The small molecule below binds the protein below.
Small molecule (SMILES): C[C@H](CCC(=O)O)[C@H]1CC[C@H]2[C@@H]3[C@H](O)C[C@@H]4C[C@H](O)CC[C@]4(C)[C@H]3C[C@H](O)[C@]12C

Sequence of chain 1.IA:
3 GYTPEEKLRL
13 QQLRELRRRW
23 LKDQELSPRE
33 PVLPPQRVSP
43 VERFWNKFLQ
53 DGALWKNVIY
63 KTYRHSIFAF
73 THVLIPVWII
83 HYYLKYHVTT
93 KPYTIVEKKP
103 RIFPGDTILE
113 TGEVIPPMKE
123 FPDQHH

Sequence of chain 1.L:
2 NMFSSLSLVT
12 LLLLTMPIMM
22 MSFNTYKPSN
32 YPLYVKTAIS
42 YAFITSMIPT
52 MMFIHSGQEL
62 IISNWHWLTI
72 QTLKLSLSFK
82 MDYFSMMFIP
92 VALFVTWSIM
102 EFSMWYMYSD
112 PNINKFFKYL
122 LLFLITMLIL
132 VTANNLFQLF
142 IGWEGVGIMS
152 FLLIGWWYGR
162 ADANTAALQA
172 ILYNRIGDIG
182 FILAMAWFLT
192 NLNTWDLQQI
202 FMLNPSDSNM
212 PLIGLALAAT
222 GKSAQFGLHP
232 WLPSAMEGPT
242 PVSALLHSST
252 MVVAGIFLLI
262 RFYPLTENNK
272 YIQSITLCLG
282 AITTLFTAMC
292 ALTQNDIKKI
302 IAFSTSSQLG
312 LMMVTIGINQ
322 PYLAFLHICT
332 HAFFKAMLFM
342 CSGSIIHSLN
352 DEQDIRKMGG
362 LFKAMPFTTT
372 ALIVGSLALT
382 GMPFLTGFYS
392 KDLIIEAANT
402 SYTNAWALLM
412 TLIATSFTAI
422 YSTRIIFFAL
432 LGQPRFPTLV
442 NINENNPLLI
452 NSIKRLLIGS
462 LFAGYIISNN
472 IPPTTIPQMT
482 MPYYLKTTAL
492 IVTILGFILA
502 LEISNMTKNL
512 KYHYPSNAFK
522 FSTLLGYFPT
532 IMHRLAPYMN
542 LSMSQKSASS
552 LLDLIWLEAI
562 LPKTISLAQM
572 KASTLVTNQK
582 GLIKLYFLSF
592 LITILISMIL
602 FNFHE

Binding-site contacts:
Ligand atom C24 contacts residue LYS63 of chain 1.IA at 4.3 Å.
Ligand atom C15 contacts residue ARG66 of chain 1.IA at 4.3 Å.
Ligand atom C6 contacts residue TYR27 of chain 1.L at 4.2 Å (hydrophobic).
Ligand atom C4 contacts residue LYS28 of chain 1.L at 3.9 Å.
Ligand atom C22 contacts residue LEU34 of chain 1.L at 4.0 Å (hydrophobic).
Ligand atom C23 contacts residue ARG66 of chain 1.IA at 3.3 Å.
Ligand atom C23 contacts residue LEU34 of chain 1.L at 4.4 Å (hydrophobic).
Ligand atom C21 contacts residue HIS67 of chain 1.IA at 3.6 Å.
Ligand atom C24 contacts residue LEU34 of chain 1.L at 3.9 Å (hydrophobic).
Ligand atom C19 contacts residue TYR35 of chain 1.L at 3.5 Å (hydrophobic).
Ligand atom C18 contacts residue TYR35 of chain 1.L at 3.9 Å (hydrophobic).
Ligand atom O3 contacts residue ILE69 of chain 1.IA at 4.5 Å.
Ligand atom C18 contacts residue PHE70 of chain 1.IA at 4.0 Å (hydrophobic).
Ligand atom C17 contacts residue ARG66 of chain 1.IA at 4.0 Å.
Ligand atom C12 contacts residue ARG66 of chain 1.IA at 3.8 Å.
Ligand atom C19 contacts residue HIS74 of chain 1.IA at 4.2 Å.
Ligand atom C15 contacts residue ASN31 of chain 1.L at 3.9 Å.
Ligand atom O7 contacts residue LYS28 of chain 1.L at 3.9 Å.
Ligand atom C20 contacts residue THR38 of chain 1.L at 4.0 Å.
Ligand atom C12 contacts residue PHE70 of chain 1.IA at 4.2 Å (hydrophobic).
Ligand atom O12 contacts residue ARG66 of chain 1.IA at 3.5 Å.
Ligand atom C22 contacts residue HIS67 of chain 1.IA at 4.1 Å.
Ligand atom O25 contacts residue LEU34 of chain 1.L at 3.9 Å.
Ligand atom C6 contacts residue LYS28 of chain 1.L at 4.4 Å.
Ligand atom C11 contacts residue PHE70 of chain 1.IA at 4.1 Å (hydrophobic).
Ligand atom C16 contacts residue LEU34 of chain 1.L at 3.9 Å (hydrophobic).
Ligand atom O26 contacts residue LEU34 of chain 1.L at 4.2 Å.
Ligand atom C16 contacts residue ARG66 of chain 1.IA at 4.1 Å.
Ligand atom C24 contacts residue ARG66 of chain 1.IA at 3.4 Å.
Ligand atom C21 contacts residue ARG66 of chain 1.IA at 3.4 Å.
Ligand atom O26 contacts residue ARG66 of chain 1.IA at 2.8 Å (salt-bridge).
Ligand atom C24 contacts residue HIS67 of chain 1.IA at 3.9 Å.
Ligand atom C22 contacts residue THR38 of chain 1.L at 3.8 Å.
Ligand atom O25 contacts residue HIS67 of chain 1.IA at 3.7 Å.
Ligand atom O25 contacts residue LYS63 of chain 1.IA at 3.9 Å.
Ligand atom C7 contacts residue LYS28 of chain 1.L at 4.4 Å.
Ligand atom C23 contacts residue HIS67 of chain 1.IA at 3.8 Å.
Ligand atom O26 contacts residue LYS63 of chain 1.IA at 4.0 Å.
Ligand atom C22 contacts residue ARG66 of chain 1.IA at 4.3 Å.